Binding-site contacts:
Ligand atom B8 contacts residue LYS33 of chain 1.K at 3.7 Å.
Ligand atom C18 contacts residue THR21 of chain 1.K at 4.1 Å.
Ligand atom C3 contacts residue THR21 of chain 1.K at 4.0 Å.
Ligand atom C24 contacts residue MET45 of chain 1.K at 3.8 Å (hydrophobic).
Ligand atom N9 contacts residue THR21 of chain 1.K at 2.9 Å (h-bond).
Ligand atom O19 contacts residue THR21 of chain 1.K at 3.0 Å (h-bond).
Ligand atom C22 contacts residue THR1 of chain 1.K at 2.7 Å.
Ligand atom C21 contacts residue GLY47 of chain 1.K at 3.7 Å.
Ligand atom C21 contacts residue THR1 of chain 1.K at 2.4 Å.
Ligand atom N20 contacts residue THR1 of chain 1.K at 3.7 Å.
Ligand atom B8 contacts residue THR1 of chain 1.K at 1.4 Å.
Ligand atom C2 contacts residue THR21 of chain 1.K at 3.7 Å.
Ligand atom C11 contacts residue THR21 of chain 1.K at 3.4 Å.
Ligand atom O28 contacts residue TYR170 of chain 1.K at 3.7 Å.
Ligand atom O27 contacts residue ALA46 of chain 1.K at 4.0 Å.
Ligand atom C10 contacts residue GLY47 of chain 1.K at 3.5 Å.
Ligand atom C17 contacts residue THR21 of chain 1.K at 3.5 Å.
Ligand atom O28 contacts residue LYS33 of chain 1.K at 4.0 Å.
Ligand atom C25 contacts residue ALA20 of chain 1.K at 3.9 Å (hydrophobic).
Ligand atom O19 contacts residue ALA20 of chain 1.K at 3.3 Å.
Ligand atom C14 contacts residue GLY47 of chain 1.K at 4.1 Å.
Ligand atom N20 contacts residue GLY47 of chain 1.K at 2.8 Å (h-bond).
Ligand atom C13 contacts residue GLY47 of chain 1.K at 3.5 Å.
Ligand atom C25 contacts residue LYS33 of chain 1.K at 4.0 Å.
Ligand atom O28 contacts residue THR1 of chain 1.K at 2.2 Å (h-bond).
Ligand atom C21 contacts residue LYS33 of chain 1.K at 3.8 Å.
Ligand atom C25 contacts residue ALA49 of chain 1.K at 4.0 Å (hydrophobic).
Ligand atom C18 contacts residue GLY47 of chain 1.K at 3.6 Å.
Ligand atom C31 contacts residue ASP126 of chain 1.L at 4.0 Å.
Ligand atom C23 contacts residue GLY47 of chain 1.K at 3.6 Å.
Ligand atom C24 contacts residue ALA49 of chain 1.K at 3.8 Å (hydrophobic).
Ligand atom O8 contacts residue GLY48 of chain 1.K at 4.0 Å.
Ligand atom C7 contacts residue THR21 of chain 1.K at 3.7 Å.
Ligand atom O27 contacts residue THR1 of chain 1.K at 2.3 Å (h-bond).
Ligand atom C23 contacts residue ALA49 of chain 1.K at 3.9 Å (hydrophobic).
Ligand atom C22 contacts residue LYS33 of chain 1.K at 3.9 Å.
Ligand atom O8 contacts residue ALA49 of chain 1.K at 3.3 Å (h-bond).
Ligand atom C10 contacts residue THR21 of chain 1.K at 3.7 Å.
Ligand atom C22 contacts residue GLY47 of chain 1.K at 3.6 Å.
Ligand atom O27 contacts residue GLY47 of chain 1.K at 3.1 Å (h-bond).

The small molecule below binds the protein below.
Small molecule (SMILES): C#CCCCC(=O)N[C@@H](Cc1ccccc1)C(=O)N[C@@H](CC(C)C)B(O)O

Sequence of chain 1.L:
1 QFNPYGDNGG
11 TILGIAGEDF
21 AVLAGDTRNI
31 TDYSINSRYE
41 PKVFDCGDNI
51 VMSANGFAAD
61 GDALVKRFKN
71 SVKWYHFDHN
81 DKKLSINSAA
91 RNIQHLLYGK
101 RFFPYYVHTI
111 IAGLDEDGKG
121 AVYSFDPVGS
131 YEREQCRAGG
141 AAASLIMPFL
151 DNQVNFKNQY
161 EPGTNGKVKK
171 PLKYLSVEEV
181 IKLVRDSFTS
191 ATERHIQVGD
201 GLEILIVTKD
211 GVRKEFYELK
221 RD

Sequence of chain 1.K:
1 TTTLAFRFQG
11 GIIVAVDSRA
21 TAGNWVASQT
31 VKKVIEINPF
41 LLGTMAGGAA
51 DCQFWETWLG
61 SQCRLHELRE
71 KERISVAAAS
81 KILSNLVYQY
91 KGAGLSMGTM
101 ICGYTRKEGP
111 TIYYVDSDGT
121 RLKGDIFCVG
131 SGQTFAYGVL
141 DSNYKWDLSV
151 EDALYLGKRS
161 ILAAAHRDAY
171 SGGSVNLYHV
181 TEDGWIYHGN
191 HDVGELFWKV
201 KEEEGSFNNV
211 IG